A protein and the small-molecule ligand that binds it are described below.
Small molecule (SMILES): COc1cc(Cl)cc(CN2CCC(NC(=O)COc3ccc(S(N)(=O)=O)cc3)CC2)c1OC(C)C

Binding-site contacts:
Ligand atom CL contacts residue GLY250 of chain 1.A at 3.5 Å.
Ligand atom C16 contacts residue THR349 of chain 1.A at 3.5 Å.
Ligand atom C19 contacts residue ASP52 of chain 1.A at 3.3 Å.
Ligand atom C22 contacts residue ASP248 of chain 1.A at 3.7 Å.
Ligand atom C14 contacts residue TYR91 of chain 1.A at 3.2 Å (hydrophobic).
Ligand atom O6 contacts residue ARG255 of chain 1.A at 3.1 Å (salt-bridge).
Ligand atom C18 contacts residue THR251 of chain 1.A at 3.7 Å.
Ligand atom O21 contacts residue TYR218 of chain 1.A at 3.4 Å.
Ligand atom C3 contacts residue ILE138 of chain 1.A at 3.8 Å (hydrophobic).
Ligand atom N12 contacts residue SER348 of chain 1.A at 2.6 Å (h-bond).
Ligand atom N10 contacts residue GLY54 of chain 1.A at 3.7 Å.
Ligand atom O contacts residue THR349 of chain 1.A at 3.3 Å (h-bond).
Ligand atom C8 contacts residue ASP52 of chain 1.A at 3.7 Å.
Ligand atom C7 contacts residue ASP248 of chain 1.A at 3.7 Å.
Ligand atom S contacts residue SER348 of chain 1.A at 3.6 Å (h-bond).
Ligand atom C19 contacts residue GLY54 of chain 1.A at 3.7 Å.
Ligand atom C29 contacts residue TRP135 of chain 1.A at 3.5 Å (hydrophobic).
Ligand atom C18 contacts residue ASP248 of chain 1.A at 3.2 Å.
Ligand atom N10 contacts residue ASP248 of chain 1.A at 2.8 Å (salt-bridge).
Ligand atom O21 contacts residue ILE246 of chain 1.A at 3.6 Å.
Ligand atom C29 contacts residue LEU50 of chain 1.A at 3.4 Å (hydrophobic).
Ligand atom C18 contacts residue GLY250 of chain 1.A at 3.4 Å.
Ligand atom C20 contacts residue ASP248 of chain 1.A at 3.6 Å.
Ligand atom C28 contacts residue GLN32 of chain 1.A at 3.0 Å.
Ligand atom C3 contacts residue ASP52 of chain 1.A at 3.7 Å.
Ligand atom C11 contacts residue GLY250 of chain 1.A at 3.7 Å.
Ligand atom CL contacts residue VAL51 of chain 1.A at 3.3 Å.
Ligand atom C22 contacts residue ILE246 of chain 1.A at 3.4 Å (hydrophobic).
Ligand atom C14 contacts residue ASP52 of chain 1.A at 3.2 Å.
Ligand atom C7 contacts residue GLY54 of chain 1.A at 3.6 Å.
Ligand atom C22 contacts residue GLY54 of chain 1.A at 3.7 Å.
Ligand atom C13 contacts residue GLY250 of chain 1.A at 3.2 Å.
Ligand atom O contacts residue SER347 of chain 1.A at 2.6 Å (h-bond).
Ligand atom C22 contacts residue TYR218 of chain 1.A at 3.5 Å (hydrophobic).
Ligand atom O contacts residue SER348 of chain 1.A at 2.5 Å (h-bond).
Ligand atom C4 contacts residue THR349 of chain 1.A at 3.7 Å.
Ligand atom N contacts residue ASP52 of chain 1.A at 3.0 Å (salt-bridge).
Ligand atom C30 contacts residue GLN93 of chain 1.A at 3.7 Å.
Ligand atom C30 contacts residue PHE128 of chain 1.A at 3.4 Å (hydrophobic).
Ligand atom C29 contacts residue PHE128 of chain 1.A at 3.3 Å (hydrophobic).

Sequence of chain 1.A:
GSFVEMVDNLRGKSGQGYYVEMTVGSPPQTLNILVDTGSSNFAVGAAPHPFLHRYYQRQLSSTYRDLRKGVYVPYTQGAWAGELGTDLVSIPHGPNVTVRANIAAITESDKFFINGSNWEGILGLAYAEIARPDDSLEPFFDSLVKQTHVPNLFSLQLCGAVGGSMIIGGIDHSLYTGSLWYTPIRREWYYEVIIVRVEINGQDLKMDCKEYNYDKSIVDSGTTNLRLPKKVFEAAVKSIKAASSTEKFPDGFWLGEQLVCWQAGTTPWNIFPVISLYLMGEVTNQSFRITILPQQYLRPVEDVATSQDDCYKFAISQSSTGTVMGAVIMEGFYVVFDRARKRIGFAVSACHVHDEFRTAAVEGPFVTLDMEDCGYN